Sequence of chain 2.D:
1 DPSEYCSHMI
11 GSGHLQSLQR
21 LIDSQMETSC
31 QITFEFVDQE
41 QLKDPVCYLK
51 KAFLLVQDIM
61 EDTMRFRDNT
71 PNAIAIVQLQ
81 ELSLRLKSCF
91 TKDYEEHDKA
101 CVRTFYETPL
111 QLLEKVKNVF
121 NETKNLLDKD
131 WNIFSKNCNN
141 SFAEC

The protein below binds the small molecule below.
Small molecule (SMILES): CC(=O)N[C@@H]1[C@@H](O)[C@H](O)[C@@H](CO)O[C@H]1O

Binding-site contacts:
Ligand atom C3 contacts residue ASN121 of chain 2.D at 3.9 Å.
Ligand atom C8 contacts residue LYS117 of chain 2.D at 4.4 Å.
Ligand atom C5 contacts residue ASN121 of chain 2.D at 3.6 Å.
Ligand atom C5 contacts residue ASN125 of chain 2.D at 4.1 Å.
Ligand atom C1 contacts residue ASN125 of chain 2.D at 4.3 Å.
Ligand atom C4 contacts residue ASN121 of chain 2.D at 4.2 Å.
Ligand atom C2 contacts residue ASN121 of chain 2.D at 2.6 Å.
Ligand atom C1 contacts residue ASN121 of chain 2.D at 1.4 Å.
Ligand atom O5 contacts residue ASN121 of chain 2.D at 2.4 Å (h-bond).
Ligand atom O5 contacts residue ASN125 of chain 2.D at 3.3 Å (h-bond).
Ligand atom O6 contacts residue ASN125 of chain 2.D at 3.5 Å (h-bond).
Ligand atom C7 contacts residue ASN121 of chain 2.D at 4.2 Å.
Ligand atom N2 contacts residue ASN121 of chain 2.D at 3.2 Å (h-bond).
Ligand atom O7 contacts residue LYS117 of chain 2.D at 4.2 Å.
Ligand atom C6 contacts residue ASN125 of chain 2.D at 3.6 Å.